This small molecule binds to this protein.
Small molecule (SMILES): Nc1ncnc2c1ncn2[C@@H]1O[C@H](CO)[C@@H](O)[C@H]1O

Sequence of chain 1.A:
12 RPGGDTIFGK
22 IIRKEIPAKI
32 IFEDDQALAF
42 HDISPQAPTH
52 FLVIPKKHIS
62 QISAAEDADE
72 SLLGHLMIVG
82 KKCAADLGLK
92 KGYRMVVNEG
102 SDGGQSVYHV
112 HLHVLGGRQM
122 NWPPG

Binding-site contacts:
Ligand atom C1' contacts residue LEU53 of chain 1.A at 4.1 Å (hydrophobic).
Ligand atom O5' contacts residue SER107 of chain 1.A at 3.9 Å.
Ligand atom O2' contacts residue SER45 of chain 1.A at 3.4 Å.
Ligand atom C2 contacts residue ILE44 of chain 1.A at 3.5 Å (hydrophobic).
Ligand atom N6 contacts residue ILE18 of chain 1.A at 3.9 Å.
Ligand atom N1 contacts residue ILE44 of chain 1.A at 4.0 Å.
Ligand atom O5' contacts residue HIS114 of chain 1.A at 3.5 Å (h-bond).
Ligand atom C6 contacts residue ILE22 of chain 1.A at 3.9 Å (hydrophobic).
Ligand atom O4' contacts residue ASP43 of chain 1.A at 3.9 Å.
Ligand atom O3' contacts residue HIS114 of chain 1.A at 3.5 Å.
Ligand atom N7 contacts residue ILE44 of chain 1.A at 4.1 Å.
Ligand atom C4' contacts residue LEU53 of chain 1.A at 4.0 Å (hydrophobic).
Ligand atom C2' contacts residue ASP43 of chain 1.A at 3.5 Å.
Ligand atom O3' contacts residue ASP43 of chain 1.A at 2.6 Å (salt-bridge).
Ligand atom O4' contacts residue PHE19 of chain 1.A at 3.4 Å.
Ligand atom C3' contacts residue ASP43 of chain 1.A at 3.4 Å.
Ligand atom O2' contacts residue ILE44 of chain 1.A at 3.6 Å.
Ligand atom C5' contacts residue PHE19 of chain 1.A at 4.1 Å (hydrophobic).
Ligand atom C1' contacts residue ASP43 of chain 1.A at 3.4 Å.
Ligand atom C2 contacts residue PHE41 of chain 1.A at 3.7 Å (hydrophobic).
Ligand atom N7 contacts residue ILE18 of chain 1.A at 3.8 Å.
Ligand atom C6 contacts residue ILE44 of chain 1.A at 4.1 Å (hydrophobic).
Ligand atom C4' contacts residue ASP43 of chain 1.A at 3.7 Å.
Ligand atom N9 contacts residue ILE44 of chain 1.A at 3.7 Å.
Ligand atom C5' contacts residue SER107 of chain 1.A at 3.6 Å.
Ligand atom N3 contacts residue HIS42 of chain 1.A at 4.0 Å.
Ligand atom N3 contacts residue ILE44 of chain 1.A at 3.2 Å (h-bond).
Ligand atom O2' contacts residue ASP43 of chain 1.A at 2.7 Å (salt-bridge).
Ligand atom N3 contacts residue ASP43 of chain 1.A at 3.8 Å.
Ligand atom C5 contacts residue ILE44 of chain 1.A at 3.8 Å (hydrophobic).
Ligand atom C2 contacts residue HIS42 of chain 1.A at 3.5 Å.
Ligand atom N6 contacts residue ILE22 of chain 1.A at 3.9 Å.
Ligand atom O4' contacts residue LEU53 of chain 1.A at 3.6 Å.
Ligand atom C4 contacts residue ILE44 of chain 1.A at 3.5 Å (hydrophobic).
Ligand atom C8 contacts residue ILE44 of chain 1.A at 4.0 Å (hydrophobic).
Ligand atom O5' contacts residue HIS112 of chain 1.A at 2.5 Å (h-bond).
Ligand atom C5' contacts residue HIS112 of chain 1.A at 3.1 Å.
Ligand atom N1 contacts residue ILE22 of chain 1.A at 3.8 Å.
Ligand atom C4' contacts residue HIS112 of chain 1.A at 4.1 Å.
Ligand atom N3 contacts residue PHE41 of chain 1.A at 4.0 Å.